Binding-site contacts:
Ligand atom O10 contacts residue ALA50 of chain 1.Y at 3.0 Å (h-bond).
Ligand atom C11 contacts residue THR41 of chain 1.Y at 3.4 Å.
Ligand atom C11 contacts residue ALA50 of chain 1.Y at 3.6 Å (hydrophobic).
Ligand atom O1A contacts residue HIS52 of chain 1.Y at 3.6 Å (h-bond).
Ligand atom C7 contacts residue THR41 of chain 1.Y at 3.9 Å.
Ligand atom C10 contacts residue ALA50 of chain 1.Y at 3.3 Å (hydrophobic).
Ligand atom O10 contacts residue ALA43 of chain 1.Y at 3.8 Å.
Ligand atom O7 contacts residue ALA43 of chain 1.Y at 3.8 Å.
Ligand atom C10 contacts residue ALA43 of chain 1.Y at 3.9 Å (hydrophobic).
Ligand atom C9 contacts residue VAL42 of chain 1.Y at 3.5 Å (hydrophobic).
Ligand atom C11 contacts residue PRO51 of chain 1.Y at 3.5 Å (hydrophobic).
Ligand atom O4 contacts residue ALA50 of chain 1.Y at 2.8 Å (h-bond).
Ligand atom N5 contacts residue ALA43 of chain 1.Y at 4.2 Å.
Ligand atom O7 contacts residue VAL42 of chain 1.Y at 3.0 Å (h-bond).
Ligand atom C5 contacts residue THR41 of chain 1.Y at 4.0 Å.
Ligand atom C1 contacts residue HIS52 of chain 1.Y at 3.4 Å.
Ligand atom C4 contacts residue ALA50 of chain 1.Y at 3.7 Å (hydrophobic).
Ligand atom C7 contacts residue VAL42 of chain 1.Y at 3.5 Å (hydrophobic).
Ligand atom O1A contacts residue THR41 of chain 1.Y at 4.3 Å.
Ligand atom C11 contacts residue ALA43 of chain 1.Y at 3.6 Å (hydrophobic).
Ligand atom O9 contacts residue ARG105 of chain 1.X at 3.0 Å (salt-bridge).
Ligand atom C10 contacts residue PRO51 of chain 1.Y at 4.0 Å (hydrophobic).
Ligand atom O9 contacts residue VAL42 of chain 1.Y at 3.5 Å (h-bond).
Ligand atom C10 contacts residue THR41 of chain 1.Y at 3.7 Å.
Ligand atom O1B contacts residue HIS52 of chain 1.Y at 3.0 Å (h-bond).
Ligand atom C6 contacts residue THR41 of chain 1.Y at 4.0 Å.
Ligand atom O10 contacts residue ASP49 of chain 1.Y at 4.0 Å.
Ligand atom C11 contacts residue ASP49 of chain 1.Y at 3.8 Å.
Ligand atom C11 contacts residue VAL42 of chain 1.Y at 4.3 Å (hydrophobic).
Ligand atom C8 contacts residue VAL42 of chain 1.Y at 4.1 Å (hydrophobic).
Ligand atom C11 contacts residue HIS100 of chain 1.X at 4.3 Å.
Ligand atom O10 contacts residue PRO51 of chain 1.Y at 4.2 Å.
Ligand atom C9 contacts residue ARG105 of chain 1.X at 3.2 Å.
Ligand atom O7 contacts residue SER44 of chain 1.Y at 4.2 Å.
Ligand atom O10 contacts residue ASN48 of chain 1.Y at 3.3 Å (h-bond).
Ligand atom N5 contacts residue THR41 of chain 1.Y at 3.0 Å (h-bond).
Ligand atom O9 contacts residue THR41 of chain 1.Y at 3.6 Å.
Ligand atom C4 contacts residue HIS52 of chain 1.Y at 4.2 Å.
Ligand atom O8 contacts residue THR41 of chain 1.Y at 4.2 Å.
Ligand atom N5 contacts residue ALA50 of chain 1.Y at 3.8 Å.

Sequence of chain 1.Y:
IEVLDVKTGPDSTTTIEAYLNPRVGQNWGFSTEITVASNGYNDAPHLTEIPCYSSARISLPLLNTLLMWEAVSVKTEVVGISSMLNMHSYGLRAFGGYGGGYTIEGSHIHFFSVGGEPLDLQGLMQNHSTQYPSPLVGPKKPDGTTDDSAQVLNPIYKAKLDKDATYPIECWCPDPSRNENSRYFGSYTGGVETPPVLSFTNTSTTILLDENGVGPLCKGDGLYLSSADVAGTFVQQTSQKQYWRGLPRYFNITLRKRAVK

Sequence of chain 1.X:
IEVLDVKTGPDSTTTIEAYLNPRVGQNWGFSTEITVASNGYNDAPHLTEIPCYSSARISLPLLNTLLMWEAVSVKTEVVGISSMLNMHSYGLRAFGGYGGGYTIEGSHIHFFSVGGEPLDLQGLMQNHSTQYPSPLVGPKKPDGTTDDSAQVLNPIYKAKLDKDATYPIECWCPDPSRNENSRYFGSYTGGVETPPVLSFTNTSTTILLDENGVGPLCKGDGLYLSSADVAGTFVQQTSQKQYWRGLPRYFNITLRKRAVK

This small molecule binds to this protein.
Small molecule (SMILES): CC(=O)N[C@H]1[C@H]([C@H](O)[C@H](O)CO)O[C@@](O)(C(=O)O)C[C@@H]1O